Sequence of chain 5.D:
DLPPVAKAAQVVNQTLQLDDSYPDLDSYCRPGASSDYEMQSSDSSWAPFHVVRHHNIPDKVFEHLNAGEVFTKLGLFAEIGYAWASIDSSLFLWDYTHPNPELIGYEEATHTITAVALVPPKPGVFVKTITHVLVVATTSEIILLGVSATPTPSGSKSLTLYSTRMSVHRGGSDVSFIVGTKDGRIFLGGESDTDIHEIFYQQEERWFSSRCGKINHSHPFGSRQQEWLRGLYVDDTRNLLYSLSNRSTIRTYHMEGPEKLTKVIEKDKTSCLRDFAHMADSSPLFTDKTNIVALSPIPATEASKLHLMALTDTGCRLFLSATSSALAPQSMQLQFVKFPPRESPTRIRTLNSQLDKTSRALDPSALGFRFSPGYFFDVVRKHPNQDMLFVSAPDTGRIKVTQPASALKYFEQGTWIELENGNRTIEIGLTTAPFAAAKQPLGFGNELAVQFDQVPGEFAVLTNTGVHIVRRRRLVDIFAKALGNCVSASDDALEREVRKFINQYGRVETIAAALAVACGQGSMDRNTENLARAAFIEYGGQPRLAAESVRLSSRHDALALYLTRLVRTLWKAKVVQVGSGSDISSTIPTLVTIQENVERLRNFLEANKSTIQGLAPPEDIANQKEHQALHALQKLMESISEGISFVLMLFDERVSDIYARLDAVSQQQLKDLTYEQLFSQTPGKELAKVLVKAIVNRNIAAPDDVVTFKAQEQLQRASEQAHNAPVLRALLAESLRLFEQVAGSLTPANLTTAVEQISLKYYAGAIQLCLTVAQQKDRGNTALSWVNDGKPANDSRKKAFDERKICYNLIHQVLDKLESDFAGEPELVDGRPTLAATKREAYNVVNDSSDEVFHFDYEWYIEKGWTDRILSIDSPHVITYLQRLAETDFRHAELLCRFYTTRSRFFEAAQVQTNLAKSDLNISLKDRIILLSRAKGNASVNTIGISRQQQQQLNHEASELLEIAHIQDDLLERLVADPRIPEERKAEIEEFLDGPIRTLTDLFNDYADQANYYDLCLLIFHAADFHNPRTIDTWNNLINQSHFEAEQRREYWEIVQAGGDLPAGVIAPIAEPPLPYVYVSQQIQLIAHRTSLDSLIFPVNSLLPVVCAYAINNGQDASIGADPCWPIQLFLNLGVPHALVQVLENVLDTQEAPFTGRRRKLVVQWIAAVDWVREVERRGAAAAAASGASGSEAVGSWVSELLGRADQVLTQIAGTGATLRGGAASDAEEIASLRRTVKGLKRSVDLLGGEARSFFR

This small molecule binds to this protein.
Small molecule (SMILES): CSCC[C@H](NC(=O)[C@@H]1CCCN1C(=O)[C@H](CC(C)C)NC(=O)[C@H](CC(C)C)NC(=O)[C@H](CCCCN)NC(=O)[C@H](C)NC(=O)[C@H](CCCCN)NC(=O)[C@@H](N)CCCN=C(N)N)C(=O)N[C@@H](CCC(=O)O)C(=O)N[C@@H](CCC(=O)O)C(=O)N[C@@H](C)C(=O)N[C@@H](CC(C)C)C(=O)N[C@@H](CC(C)C)C(=O)N1CCC[C@H]1C=O

Binding-site contacts:
Ligand atom O contacts residue VAL127 of chain 5.D at 2.2 Å.
Ligand atom CD1 contacts residue TYR162 of chain 5.D at 2.8 Å (hydrophobic).
Ligand atom SD contacts residue ARG165 of chain 5.D at 2.3 Å (salt-bridge).
Ligand atom O contacts residue LEU103 of chain 5.D at 3.6 Å.
Ligand atom N contacts residue GLN203 of chain 5.D at 2.9 Å (h-bond).
Ligand atom CD2 contacts residue LEU161 of chain 5.D at 3.4 Å (hydrophobic).
Ligand atom O contacts residue TYR162 of chain 5.D at 3.4 Å.
Ligand atom CB contacts residue VAL125 of chain 5.D at 2.6 Å (hydrophobic).
Ligand atom C contacts residue TYR162 of chain 5.D at 3.5 Å (hydrophobic).
Ligand atom CA contacts residue VAL125 of chain 5.D at 3.1 Å (hydrophobic).
Ligand atom CG contacts residue PHE126 of chain 5.D at 3.7 Å (hydrophobic).
Ligand atom O contacts residue VAL127 of chain 5.D at 1.8 Å (h-bond).
Ligand atom CA contacts residue GLN203 of chain 5.D at 3.5 Å.
Ligand atom O contacts residue ILE130 of chain 5.D at 3.5 Å.
Ligand atom O contacts residue GLN203 of chain 5.D at 1.3 Å (h-bond).
Ligand atom CD1 contacts residue GLN203 of chain 5.D at 3.4 Å.
Ligand atom N contacts residue GLN203 of chain 5.D at 3.7 Å.
Ligand atom CA contacts residue VAL127 of chain 5.D at 3.6 Å (hydrophobic).
Ligand atom O contacts residue PHE126 of chain 5.D at 2.8 Å.
Ligand atom C contacts residue GLN203 of chain 5.D at 2.3 Å.
Ligand atom CG contacts residue TYR162 of chain 5.D at 3.1 Å (hydrophobic).
Ligand atom N contacts residue GLY105 of chain 5.D at 3.1 Å (h-bond).
Ligand atom C contacts residue ILE130 of chain 5.D at 3.7 Å (hydrophobic).
Ligand atom CA contacts residue TYR162 of chain 5.D at 3.5 Å (hydrophobic).
Ligand atom O contacts residue LEU161 of chain 5.D at 3.3 Å (h-bond).
Ligand atom CA contacts residue ILE130 of chain 5.D at 3.2 Å (hydrophobic).
Ligand atom CB contacts residue TYR162 of chain 5.D at 2.6 Å (hydrophobic).
Ligand atom C contacts residue VAL127 of chain 5.D at 3.0 Å (hydrophobic).
Ligand atom CB contacts residue GLY105 of chain 5.D at 3.2 Å.
Ligand atom CB contacts residue ILE130 of chain 5.D at 3.4 Å (hydrophobic).
Ligand atom CD2 contacts residue PHE126 of chain 5.D at 3.3 Å (hydrophobic).
Ligand atom CB contacts residue ILE104 of chain 5.D at 3.5 Å (hydrophobic).
Ligand atom CA contacts residue LEU161 of chain 5.D at 3.2 Å (hydrophobic).
Ligand atom O contacts residue SER163 of chain 5.D at 3.6 Å (h-bond).
Ligand atom C contacts residue VAL127 of chain 5.D at 3.5 Å (hydrophobic).
Ligand atom CE contacts residue ARG165 of chain 5.D at 2.8 Å.
Ligand atom N contacts residue VAL125 of chain 5.D at 3.5 Å (h-bond).
Ligand atom N contacts residue LEU161 of chain 5.D at 3.3 Å (h-bond).
Ligand atom CD contacts residue GLN203 of chain 5.D at 2.8 Å.
Ligand atom CA contacts residue PHE126 of chain 5.D at 3.2 Å (hydrophobic).